The protein below binds the small molecule below.
Small molecule (SMILES): Nc1ncnc2c1ncn2[C@@H]1O[C@H](COP(=O)(O)OP(=O)(O)OP(O)(O)=S)[C@@H](O)[C@H]1O

Binding-site contacts:
Ligand atom C6 contacts residue PHE44 of chain 1.C at 3.6 Å (hydrophobic).
Ligand atom O3B contacts residue MG1 of chain 1.AA at 3.4 Å.
Ligand atom O1B contacts residue GLY39 of chain 1.C at 3.3 Å (h-bond).
Ligand atom C5 contacts residue PHE44 of chain 1.C at 3.2 Å (hydrophobic).
Ligand atom O3G contacts residue LYS38 of chain 1.C at 3.6 Å.
Ligand atom O3B contacts residue GLY39 of chain 1.C at 3.4 Å (h-bond).
Ligand atom N7 contacts residue PHE44 of chain 1.C at 3.5 Å.
Ligand atom N6 contacts residue ILE187 of chain 1.C at 3.5 Å.
Ligand atom C8 contacts residue ILE214 of chain 1.C at 3.5 Å (hydrophobic).
Ligand atom O2A contacts residue ARG168 of chain 1.D at 3.5 Å (salt-bridge).
Ligand atom O1A contacts residue THR43 of chain 1.C at 3.0 Å (h-bond).
Ligand atom O2B contacts residue THR43 of chain 1.C at 3.0 Å (h-bond).
Ligand atom N3 contacts residue PHE44 of chain 1.C at 3.5 Å.
Ligand atom O3' contacts residue ARG27 of chain 1.D at 3.1 Å (salt-bridge).
Ligand atom O3A contacts residue GLY41 of chain 1.C at 3.4 Å (h-bond).
Ligand atom O2A contacts residue MG1 of chain 1.AA at 2.9 Å.
Ligand atom O1A contacts residue GLY41 of chain 1.C at 3.4 Å.
Ligand atom C2 contacts residue TYR2 of chain 1.C at 3.5 Å (hydrophobic).
Ligand atom O1B contacts residue GLY41 of chain 1.C at 3.5 Å (h-bond).
Ligand atom C6 contacts residue ILE187 of chain 1.C at 3.6 Å (hydrophobic).
Ligand atom O1A contacts residue PHE44 of chain 1.C at 2.7 Å (h-bond).
Ligand atom O2B contacts residue LYS42 of chain 1.C at 3.4 Å.
Ligand atom O1B contacts residue LYS42 of chain 1.C at 3.0 Å (salt-bridge).
Ligand atom O2B contacts residue MG1 of chain 1.AA at 3.0 Å.
Ligand atom C2' contacts residue ARG27 of chain 1.D at 3.5 Å.
Ligand atom O4' contacts residue ASP215 of chain 1.C at 3.5 Å.
Ligand atom O3G contacts residue LYS42 of chain 1.C at 2.8 Å (salt-bridge).
Ligand atom O2' contacts residue ARG27 of chain 1.D at 3.0 Å (salt-bridge).
Ligand atom S1G contacts residue ARG171 of chain 1.D at 3.0 Å (salt-bridge).
Ligand atom C4 contacts residue PHE44 of chain 1.C at 3.4 Å (hydrophobic).
Ligand atom PG contacts residue MG1 of chain 1.AA at 3.4 Å.
Ligand atom N1 contacts residue PHE44 of chain 1.C at 3.6 Å.
Ligand atom N7 contacts residue ILE214 of chain 1.C at 3.6 Å.
Ligand atom S1G contacts residue ARG168 of chain 1.D at 3.6 Å (salt-bridge).
Ligand atom O1B contacts residue GLU40 of chain 1.C at 3.2 Å (salt-bridge).
Ligand atom O3A contacts residue GLY39 of chain 1.C at 3.5 Å.
Ligand atom N6 contacts residue TYR3 of chain 1.C at 3.4 Å (h-bond).
Ligand atom C2 contacts residue PHE44 of chain 1.C at 3.6 Å (hydrophobic).
Ligand atom O2G contacts residue MG1 of chain 1.AA at 2.2 Å.
Ligand atom O1A contacts residue LYS42 of chain 1.C at 3.3 Å (salt-bridge).

Sequence of chain 1.C:
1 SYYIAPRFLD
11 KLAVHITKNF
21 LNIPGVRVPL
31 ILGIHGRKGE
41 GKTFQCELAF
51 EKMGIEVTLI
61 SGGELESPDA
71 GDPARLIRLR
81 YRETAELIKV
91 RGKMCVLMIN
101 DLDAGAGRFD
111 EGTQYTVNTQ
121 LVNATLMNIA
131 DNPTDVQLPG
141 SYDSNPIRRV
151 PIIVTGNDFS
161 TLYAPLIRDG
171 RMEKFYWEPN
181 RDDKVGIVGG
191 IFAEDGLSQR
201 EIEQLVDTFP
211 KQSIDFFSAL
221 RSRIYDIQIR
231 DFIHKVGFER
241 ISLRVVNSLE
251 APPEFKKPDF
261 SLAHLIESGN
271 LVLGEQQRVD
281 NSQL

Sequence of chain 1.D:
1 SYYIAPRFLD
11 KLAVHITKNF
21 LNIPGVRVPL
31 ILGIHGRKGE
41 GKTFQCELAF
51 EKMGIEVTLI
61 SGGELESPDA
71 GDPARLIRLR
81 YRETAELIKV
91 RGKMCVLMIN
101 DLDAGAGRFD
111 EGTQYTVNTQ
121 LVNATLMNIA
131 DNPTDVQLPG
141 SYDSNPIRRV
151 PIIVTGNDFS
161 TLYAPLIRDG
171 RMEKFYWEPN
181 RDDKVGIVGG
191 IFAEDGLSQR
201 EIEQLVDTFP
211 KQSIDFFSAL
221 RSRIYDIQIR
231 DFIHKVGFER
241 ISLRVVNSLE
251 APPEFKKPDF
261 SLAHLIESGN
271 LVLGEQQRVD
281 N